Sequence of chain 3.F:
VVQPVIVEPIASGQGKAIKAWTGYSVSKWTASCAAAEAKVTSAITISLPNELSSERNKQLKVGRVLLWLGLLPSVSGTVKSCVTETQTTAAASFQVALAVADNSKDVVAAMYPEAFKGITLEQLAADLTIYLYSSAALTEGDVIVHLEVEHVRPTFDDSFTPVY

A protein and the small-molecule ligand that binds it are described below.
Small molecule (SMILES): Nc1ncnc2c1ncn2[C@@H]1O[C@H]([C@@H]2O[C@@H]3[C@H](O[P](=O)(O)O2)[C@@H](CO[P](=O)(O)O[C@H]2[C@@H](O)[C@H](n4cnc5c(N)ncnc54)O[C@@H]2COP(=O)=O)O[C@H]3n2ccc(=O)[nH]c2=O)[C@@H](O[P](=O)(O)OC[C@H]2O[C@@H](n3ccc(=O)[nH]c3=O)[C@H](O)[C@@H]2O)[C@H]1O

Binding-site contacts:
Ligand atom C4' contacts residue GLU140 of chain 3.F at 3.4 Å.
Ligand atom O2' contacts residue GLU140 of chain 3.F at 2.3 Å (salt-bridge).
Ligand atom C1' contacts residue LYS143 of chain 3.F at 3.2 Å.
Ligand atom C5' contacts residue ARG90 of chain 3.F at 4.3 Å.
Ligand atom C3' contacts residue GLU140 of chain 3.F at 3.8 Å.
Ligand atom O2' contacts residue LYS143 of chain 3.F at 3.8 Å.
Ligand atom O4' contacts residue LYS143 of chain 3.F at 4.4 Å.
Ligand atom N9 contacts residue LYS143 of chain 3.F at 3.2 Å (salt-bridge).
Ligand atom N9 contacts residue GLU140 of chain 3.F at 4.1 Å.
Ligand atom C4 contacts residue TRP47 of chain 3.F at 3.3 Å (hydrophobic).
Ligand atom C2' contacts residue LYS143 of chain 3.F at 3.7 Å.
Ligand atom N3 contacts residue TRP47 of chain 3.F at 3.4 Å.
Ligand atom C6 contacts residue TRP47 of chain 3.F at 3.7 Å (hydrophobic).
Ligand atom O4' contacts residue LYS143 of chain 3.F at 4.2 Å.
Ligand atom O3' contacts residue GLU140 of chain 3.F at 4.4 Å.
Ligand atom N1 contacts residue TRP47 of chain 3.F at 3.7 Å.
Ligand atom C8 contacts residue LYS143 of chain 3.F at 2.7 Å.
Ligand atom O4' contacts residue GLU140 of chain 3.F at 3.0 Å (salt-bridge).
Ligand atom C2' contacts residue GLU140 of chain 3.F at 3.0 Å.
Ligand atom C8 contacts residue TRP47 of chain 3.F at 3.6 Å (hydrophobic).
Ligand atom O4' contacts residue TRP47 of chain 3.F at 3.4 Å.
Ligand atom N7 contacts residue TRP47 of chain 3.F at 3.6 Å.
Ligand atom N6 contacts residue TRP47 of chain 3.F at 4.2 Å.
Ligand atom C1' contacts residue GLU140 of chain 3.F at 2.7 Å.
Ligand atom N7 contacts residue LYS143 of chain 3.F at 3.8 Å.
Ligand atom N9 contacts residue TRP47 of chain 3.F at 3.3 Å.
Ligand atom C5 contacts residue TRP47 of chain 3.F at 3.8 Å (hydrophobic).
Ligand atom C2 contacts residue TRP47 of chain 3.F at 3.4 Å (hydrophobic).
Ligand atom C1' contacts residue TRP47 of chain 3.F at 3.7 Å (hydrophobic).